This small molecule binds to this protein.
Small molecule (SMILES): CC1=C(/C=C/C(C)=C/C=C/C(C)=C/C=O)C(C)(C)CCC1

Sequence of chain 1.A:
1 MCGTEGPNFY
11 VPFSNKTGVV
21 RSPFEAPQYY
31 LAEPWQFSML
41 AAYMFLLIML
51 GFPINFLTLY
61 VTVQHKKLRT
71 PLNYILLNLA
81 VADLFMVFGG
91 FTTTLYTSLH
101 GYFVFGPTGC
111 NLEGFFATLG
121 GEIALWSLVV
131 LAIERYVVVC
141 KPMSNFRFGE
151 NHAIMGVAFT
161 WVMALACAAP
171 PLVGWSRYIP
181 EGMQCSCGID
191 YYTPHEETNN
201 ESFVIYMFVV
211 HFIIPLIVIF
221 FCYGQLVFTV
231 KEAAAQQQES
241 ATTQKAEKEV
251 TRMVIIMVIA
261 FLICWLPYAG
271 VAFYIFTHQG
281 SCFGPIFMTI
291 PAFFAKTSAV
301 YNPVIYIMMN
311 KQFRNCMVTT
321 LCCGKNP

Binding-site contacts:
Ligand atom C20 contacts residue LYS296 of chain 1.A at 4.0 Å.
Ligand atom C19 contacts residue ILE189 of chain 1.A at 3.2 Å (hydrophobic).
Ligand atom C14 contacts residue GLU181 of chain 1.A at 3.9 Å.
Ligand atom C11 contacts residue TYR268 of chain 1.A at 4.0 Å (hydrophobic).
Ligand atom C12 contacts residue ALA117 of chain 1.A at 3.9 Å (hydrophobic).
Ligand atom C13 contacts residue ALA117 of chain 1.A at 3.7 Å (hydrophobic).
Ligand atom C18 contacts residue GLY121 of chain 1.A at 3.6 Å.
Ligand atom C18 contacts residue TRP265 of chain 1.A at 3.3 Å (hydrophobic).
Ligand atom C10 contacts residue TYR268 of chain 1.A at 3.9 Å (hydrophobic).
Ligand atom C8 contacts residue TRP265 of chain 1.A at 4.0 Å (hydrophobic).
Ligand atom C11 contacts residue CYS187 of chain 1.A at 3.6 Å (hydrophobic).
Ligand atom C3 contacts residue PHE212 of chain 1.A at 3.6 Å (hydrophobic).
Ligand atom C13 contacts residue LYS296 of chain 1.A at 3.5 Å.
Ligand atom C19 contacts residue TYR268 of chain 1.A at 4.0 Å (hydrophobic).
Ligand atom C11 contacts residue GLY188 of chain 1.A at 3.7 Å.
Ligand atom C2 contacts residue PHE212 of chain 1.A at 3.4 Å (hydrophobic).
Ligand atom C19 contacts residue TYR191 of chain 1.A at 3.2 Å (hydrophobic).
Ligand atom C10 contacts residue THR118 of chain 1.A at 3.9 Å.
Ligand atom C9 contacts residue TYR191 of chain 1.A at 3.8 Å (hydrophobic).
Ligand atom C5 contacts residue GLU122 of chain 1.A at 4.0 Å.
Ligand atom C15 contacts residue ALA292 of chain 1.A at 3.8 Å (hydrophobic).
Ligand atom C20 contacts residue ALA117 of chain 1.A at 3.5 Å (hydrophobic).
Ligand atom C8 contacts residue TYR268 of chain 1.A at 3.4 Å (hydrophobic).
Ligand atom C18 contacts residue THR118 of chain 1.A at 3.8 Å.
Ligand atom C14 contacts residue GLU113 of chain 1.A at 3.9 Å.
Ligand atom C15 contacts residue LYS296 of chain 1.A at 1.3 Å.
Ligand atom C4 contacts residue TRP265 of chain 1.A at 3.8 Å (hydrophobic).
Ligand atom C9 contacts residue TYR268 of chain 1.A at 3.6 Å (hydrophobic).
Ligand atom C11 contacts residue THR118 of chain 1.A at 3.7 Å.
Ligand atom C4 contacts residue PHE261 of chain 1.A at 4.0 Å (hydrophobic).
Ligand atom C17 contacts residue ALA269 of chain 1.A at 4.0 Å (hydrophobic).
Ligand atom C14 contacts residue LYS296 of chain 1.A at 2.4 Å.
Ligand atom C19 contacts residue THR118 of chain 1.A at 3.4 Å.
Ligand atom C16 contacts residue MET207 of chain 1.A at 3.5 Å (hydrophobic).
Ligand atom C12 contacts residue GLY188 of chain 1.A at 3.9 Å.
Ligand atom C5 contacts residue TRP265 of chain 1.A at 3.7 Å (hydrophobic).
Ligand atom C12 contacts residue CYS187 of chain 1.A at 3.0 Å (hydrophobic).
Ligand atom C9 contacts residue THR118 of chain 1.A at 3.8 Å.
Ligand atom C20 contacts residue TRP265 of chain 1.A at 4.0 Å (hydrophobic).
Ligand atom C17 contacts residue TYR268 of chain 1.A at 3.4 Å (hydrophobic).